Sequence of chain 2.C:
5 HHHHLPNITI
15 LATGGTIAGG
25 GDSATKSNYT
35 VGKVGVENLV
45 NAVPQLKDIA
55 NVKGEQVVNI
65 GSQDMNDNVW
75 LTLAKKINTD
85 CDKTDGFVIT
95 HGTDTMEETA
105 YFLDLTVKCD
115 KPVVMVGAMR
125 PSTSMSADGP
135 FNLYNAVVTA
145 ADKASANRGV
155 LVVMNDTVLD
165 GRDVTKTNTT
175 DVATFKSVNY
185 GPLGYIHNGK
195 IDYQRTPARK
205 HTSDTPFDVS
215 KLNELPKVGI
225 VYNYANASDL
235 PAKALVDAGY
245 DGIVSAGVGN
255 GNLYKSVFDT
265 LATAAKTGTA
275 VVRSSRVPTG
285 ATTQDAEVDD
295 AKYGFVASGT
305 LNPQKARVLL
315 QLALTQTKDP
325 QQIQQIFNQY

Sequence of chain 2.D:
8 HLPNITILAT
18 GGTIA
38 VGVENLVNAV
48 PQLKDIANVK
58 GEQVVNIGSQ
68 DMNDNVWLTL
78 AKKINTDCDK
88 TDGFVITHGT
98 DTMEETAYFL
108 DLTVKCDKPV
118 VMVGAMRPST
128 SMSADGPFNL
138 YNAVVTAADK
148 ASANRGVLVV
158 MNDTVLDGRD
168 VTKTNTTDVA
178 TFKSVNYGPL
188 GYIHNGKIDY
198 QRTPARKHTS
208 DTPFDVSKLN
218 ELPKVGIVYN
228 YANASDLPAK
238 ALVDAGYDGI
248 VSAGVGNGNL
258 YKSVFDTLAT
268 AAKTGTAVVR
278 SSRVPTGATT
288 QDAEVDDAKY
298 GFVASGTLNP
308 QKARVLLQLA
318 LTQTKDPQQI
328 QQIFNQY

This protein binds this small molecule.
Small molecule (SMILES): N[C@@H](CC(=O)O)C(=O)O

Binding-site contacts:
Ligand atom OD2 contacts residue THR20 of chain 2.C at 3.1 Å (h-bond).
Ligand atom CA contacts residue GLU291 of chain 2.D at 3.4 Å.
Ligand atom O contacts residue GLY65 of chain 2.C at 3.3 Å.
Ligand atom OXT contacts residue GLY96 of chain 2.C at 3.2 Å.
Ligand atom OD1 contacts residue THR97 of chain 2.C at 2.9 Å (h-bond).
Ligand atom C contacts residue GLN67 of chain 2.C at 3.6 Å.
Ligand atom CB contacts residue GLU291 of chain 2.D at 3.8 Å.
Ligand atom N contacts residue ASN256 of chain 2.D at 3.5 Å (h-bond).
Ligand atom CB contacts residue THR20 of chain 2.C at 3.0 Å.
Ligand atom CA contacts residue THR20 of chain 2.C at 3.2 Å.
Ligand atom CB contacts residue ASP98 of chain 2.C at 3.4 Å.
Ligand atom O contacts residue SER66 of chain 2.C at 2.7 Å (h-bond).
Ligand atom N contacts residue GLU291 of chain 2.D at 2.7 Å (salt-bridge).
Ligand atom CA contacts residue VAL35 of chain 2.C at 3.8 Å (hydrophobic).
Ligand atom CB contacts residue TYR33 of chain 2.C at 3.8 Å (hydrophobic).
Ligand atom O contacts residue GLY96 of chain 2.C at 3.2 Å.
Ligand atom N contacts residue GLN67 of chain 2.C at 2.9 Å (h-bond).
Ligand atom OD1 contacts residue THR20 of chain 2.C at 3.0 Å (h-bond).
Ligand atom CA contacts residue ASP98 of chain 2.C at 3.7 Å.
Ligand atom O contacts residue VAL35 of chain 2.C at 3.4 Å.
Ligand atom O contacts residue GLN67 of chain 2.C at 3.6 Å (h-bond).
Ligand atom OD2 contacts residue ALA122 of chain 2.C at 3.1 Å (h-bond).
Ligand atom OD2 contacts residue THR97 of chain 2.C at 2.6 Å (h-bond).
Ligand atom CG contacts residue THR97 of chain 2.C at 3.0 Å.
Ligand atom OXT contacts residue SER66 of chain 2.C at 2.5 Å (h-bond).
Ligand atom O contacts residue GLY19 of chain 2.C at 3.3 Å.
Ligand atom OD1 contacts residue ALA122 of chain 2.C at 3.9 Å.
Ligand atom C contacts residue ASP98 of chain 2.C at 3.9 Å.
Ligand atom CG contacts residue THR20 of chain 2.C at 2.8 Å.
Ligand atom OD1 contacts residue GLY96 of chain 2.C at 3.2 Å.
Ligand atom OXT contacts residue THR97 of chain 2.C at 3.2 Å (h-bond).
Ligand atom N contacts residue ASP98 of chain 2.C at 2.8 Å (salt-bridge).
Ligand atom C contacts residue THR97 of chain 2.C at 3.9 Å.
Ligand atom C contacts residue GLY96 of chain 2.C at 3.5 Å.
Ligand atom CG contacts residue ALA122 of chain 2.C at 3.9 Å (hydrophobic).
Ligand atom CA contacts residue GLN67 of chain 2.C at 3.9 Å.
Ligand atom O contacts residue THR20 of chain 2.C at 3.9 Å.
Ligand atom C contacts residue SER66 of chain 2.C at 3.4 Å.
Ligand atom OXT contacts residue ASP98 of chain 2.C at 3.0 Å (salt-bridge).
Ligand atom CB contacts residue THR97 of chain 2.C at 3.6 Å.